This protein binds this small molecule.
Small molecule (SMILES): CC(=O)N[C@H]1[C@H](O[C@H]2[C@H](O)[C@@H](NC(C)=O)CO[C@@H]2CO)O[C@H](CO)[C@@H](O)[C@@H]1O

Binding-site contacts:
Ligand atom C4 contacts residue ASN303 of chain 1.E at 4.3 Å.
Ligand atom C8 contacts residue GLY441 of chain 1.E at 4.4 Å.
Ligand atom C7 contacts residue VAL442 of chain 1.E at 4.2 Å (hydrophobic).
Ligand atom N2 contacts residue ASN303 of chain 1.E at 2.9 Å (h-bond).
Ligand atom C6 contacts residue ILE324 of chain 1.E at 4.1 Å (hydrophobic).
Ligand atom C1 contacts residue ASN303 of chain 1.E at 1.5 Å.
Ligand atom C5 contacts residue ILE324 of chain 1.E at 3.9 Å (hydrophobic).
Ligand atom C2 contacts residue ASN303 of chain 1.E at 2.5 Å.
Ligand atom C3 contacts residue ASN303 of chain 1.E at 3.7 Å.
Ligand atom C7 contacts residue ASN303 of chain 1.E at 3.3 Å.
Ligand atom C8 contacts residue VAL442 of chain 1.E at 3.5 Å (hydrophobic).
Ligand atom O5 contacts residue ASN303 of chain 1.E at 2.4 Å (h-bond).
Ligand atom O7 contacts residue ASN303 of chain 1.E at 3.2 Å (h-bond).
Ligand atom O7 contacts residue VAL442 of chain 1.E at 4.3 Å.
Ligand atom C8 contacts residue ASN303 of chain 1.E at 4.2 Å.
Ligand atom O5 contacts residue ILE324 of chain 1.E at 3.3 Å.
Ligand atom C5 contacts residue ASN303 of chain 1.E at 3.7 Å.
Ligand atom C1 contacts residue ILE324 of chain 1.E at 3.7 Å (hydrophobic).

Sequence of chain 1.E:
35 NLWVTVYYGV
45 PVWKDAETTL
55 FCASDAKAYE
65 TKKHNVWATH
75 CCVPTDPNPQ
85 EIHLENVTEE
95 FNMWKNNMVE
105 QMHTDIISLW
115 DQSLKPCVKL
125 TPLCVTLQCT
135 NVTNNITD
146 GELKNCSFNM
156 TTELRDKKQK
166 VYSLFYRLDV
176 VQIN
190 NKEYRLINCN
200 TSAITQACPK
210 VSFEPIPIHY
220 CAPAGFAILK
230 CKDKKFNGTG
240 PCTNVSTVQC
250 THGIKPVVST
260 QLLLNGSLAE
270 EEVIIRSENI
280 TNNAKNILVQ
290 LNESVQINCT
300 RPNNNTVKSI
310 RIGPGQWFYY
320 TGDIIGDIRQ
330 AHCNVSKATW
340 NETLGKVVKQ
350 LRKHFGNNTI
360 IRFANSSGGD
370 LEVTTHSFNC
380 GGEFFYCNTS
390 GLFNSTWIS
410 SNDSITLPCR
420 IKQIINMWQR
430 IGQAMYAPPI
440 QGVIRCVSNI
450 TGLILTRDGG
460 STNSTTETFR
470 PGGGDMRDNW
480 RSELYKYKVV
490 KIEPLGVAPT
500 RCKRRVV